The small molecule below binds the protein below.
Small molecule (SMILES): O=C(CO)[C@@H](O)[C@H](O)[C@H](O)COP(=O)(O)O

Sequence of chain 1.A:
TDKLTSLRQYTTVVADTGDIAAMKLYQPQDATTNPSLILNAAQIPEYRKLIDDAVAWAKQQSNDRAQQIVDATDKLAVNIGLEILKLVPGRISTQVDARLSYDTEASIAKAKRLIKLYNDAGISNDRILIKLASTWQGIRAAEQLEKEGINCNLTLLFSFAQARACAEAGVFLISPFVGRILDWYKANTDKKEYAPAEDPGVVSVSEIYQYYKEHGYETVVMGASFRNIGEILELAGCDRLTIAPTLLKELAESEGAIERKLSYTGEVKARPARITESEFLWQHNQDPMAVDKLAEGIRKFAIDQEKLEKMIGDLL

Binding-site contacts:
Ligand atom C1 contacts residue THR176 of chain 1.A at 3.9 Å.
Ligand atom O1 contacts residue MET243 of chain 1.A at 3.3 Å.
Ligand atom O3 contacts residue ASP37 of chain 1.A at 2.7 Å (salt-bridge).
Ligand atom O4 contacts residue LYS152 of chain 1.A at 3.5 Å (salt-bridge).
Ligand atom O2P contacts residue SER246 of chain 1.A at 2.7 Å (h-bond).
Ligand atom O1 contacts residue ASN174 of chain 1.A at 3.0 Å (h-bond).
Ligand atom O4 contacts residue PHE198 of chain 1.A at 3.6 Å.
Ligand atom C4 contacts residue LYS152 of chain 1.A at 3.4 Å.
Ligand atom O3P contacts residue ARG248 of chain 1.A at 2.9 Å (salt-bridge).
Ligand atom C3 contacts residue LYS152 of chain 1.A at 2.4 Å.
Ligand atom O3 contacts residue THR53 of chain 1.A at 3.6 Å.
Ligand atom O4 contacts residue ASN55 of chain 1.A at 2.9 Å (h-bond).
Ligand atom O5 contacts residue ASP37 of chain 1.A at 2.5 Å (salt-bridge).
Ligand atom P contacts residue SER246 of chain 1.A at 3.7 Å.
Ligand atom O2P contacts residue ARG201 of chain 1.A at 2.7 Å (salt-bridge).
Ligand atom C6 contacts residue PHE198 of chain 1.A at 3.8 Å (hydrophobic).
Ligand atom O5 contacts residue ALA245 of chain 1.A at 3.8 Å.
Ligand atom O1 contacts residue SER196 of chain 1.A at 2.7 Å (h-bond).
Ligand atom O3 contacts residue THR54 of chain 1.A at 3.7 Å.
Ligand atom O5 contacts residue SER246 of chain 1.A at 3.2 Å (h-bond).
Ligand atom P contacts residue ARG201 of chain 1.A at 3.8 Å.
Ligand atom C1 contacts residue LYS152 of chain 1.A at 2.5 Å.
Ligand atom O3 contacts residue ASN55 of chain 1.A at 3.1 Å (h-bond).
Ligand atom O1 contacts residue LYS152 of chain 1.A at 2.8 Å.
Ligand atom O1 contacts residue THR53 of chain 1.A at 3.6 Å.
Ligand atom O6 contacts residue SER246 of chain 1.A at 3.6 Å.
Ligand atom C3 contacts residue THR53 of chain 1.A at 3.9 Å.
Ligand atom C3 contacts residue ASP37 of chain 1.A at 3.3 Å.
Ligand atom C4 contacts residue PHE198 of chain 1.A at 3.7 Å (hydrophobic).
Ligand atom O3 contacts residue LYS152 of chain 1.A at 2.6 Å (salt-bridge).
Ligand atom C5 contacts residue ASN55 of chain 1.A at 3.8 Å.
Ligand atom C1 contacts residue SER196 of chain 1.A at 3.4 Å.
Ligand atom C4 contacts residue ASN55 of chain 1.A at 3.7 Å.
Ligand atom O2P contacts residue ARG248 of chain 1.A at 3.4 Å (salt-bridge).
Ligand atom C2 contacts residue LYS152 of chain 1.A at 1.3 Å.
Ligand atom C1 contacts residue ALA245 of chain 1.A at 3.8 Å (hydrophobic).
Ligand atom O4 contacts residue PHE322 of chain 1.A at 3.7 Å.
Ligand atom O3P contacts residue SER246 of chain 1.A at 3.9 Å.
Ligand atom O1P contacts residue ARG201 of chain 1.A at 3.0 Å (salt-bridge).
Ligand atom C5 contacts residue ASP37 of chain 1.A at 3.1 Å.